Sequence of chain 1.B:
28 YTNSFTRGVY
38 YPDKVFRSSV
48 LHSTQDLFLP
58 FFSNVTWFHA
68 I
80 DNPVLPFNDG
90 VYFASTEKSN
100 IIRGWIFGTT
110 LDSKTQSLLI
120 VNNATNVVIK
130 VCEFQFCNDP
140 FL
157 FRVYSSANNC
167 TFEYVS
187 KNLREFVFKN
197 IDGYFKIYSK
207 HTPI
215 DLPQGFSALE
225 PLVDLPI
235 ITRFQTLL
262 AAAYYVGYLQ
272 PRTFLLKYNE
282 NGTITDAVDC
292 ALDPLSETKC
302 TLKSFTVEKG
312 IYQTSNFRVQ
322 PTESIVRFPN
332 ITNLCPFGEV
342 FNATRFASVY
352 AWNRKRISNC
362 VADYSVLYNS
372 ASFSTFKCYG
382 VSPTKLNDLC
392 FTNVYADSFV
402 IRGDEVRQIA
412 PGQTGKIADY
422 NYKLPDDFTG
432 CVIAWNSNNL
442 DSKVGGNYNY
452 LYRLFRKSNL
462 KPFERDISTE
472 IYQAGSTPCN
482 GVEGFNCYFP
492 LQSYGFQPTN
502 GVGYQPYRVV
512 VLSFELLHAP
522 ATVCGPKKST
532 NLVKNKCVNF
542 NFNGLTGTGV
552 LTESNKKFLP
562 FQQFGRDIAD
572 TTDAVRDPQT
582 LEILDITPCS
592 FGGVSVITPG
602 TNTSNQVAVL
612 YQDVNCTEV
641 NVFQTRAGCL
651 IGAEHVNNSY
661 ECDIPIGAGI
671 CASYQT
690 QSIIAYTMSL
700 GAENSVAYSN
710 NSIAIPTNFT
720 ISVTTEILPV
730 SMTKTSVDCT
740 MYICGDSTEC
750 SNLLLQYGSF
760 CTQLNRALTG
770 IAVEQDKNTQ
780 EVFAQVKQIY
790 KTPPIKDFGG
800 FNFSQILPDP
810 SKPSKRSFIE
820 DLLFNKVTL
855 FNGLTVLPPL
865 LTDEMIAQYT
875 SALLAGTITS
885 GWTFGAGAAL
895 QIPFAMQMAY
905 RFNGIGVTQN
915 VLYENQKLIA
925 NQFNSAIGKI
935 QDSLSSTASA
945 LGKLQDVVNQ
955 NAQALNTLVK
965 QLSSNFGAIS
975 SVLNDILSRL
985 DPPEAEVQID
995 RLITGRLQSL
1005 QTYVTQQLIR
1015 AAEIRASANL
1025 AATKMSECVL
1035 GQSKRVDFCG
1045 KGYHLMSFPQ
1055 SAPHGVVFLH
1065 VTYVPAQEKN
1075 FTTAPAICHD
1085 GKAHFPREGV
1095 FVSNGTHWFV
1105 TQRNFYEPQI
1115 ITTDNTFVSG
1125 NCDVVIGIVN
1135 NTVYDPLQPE

Binding-site contacts:
Ligand atom C4 contacts residue ASN657 of chain 1.B at 4.2 Å.
Ligand atom O7 contacts residue ASN657 of chain 1.B at 2.9 Å (h-bond).
Ligand atom C1 contacts residue ASN657 of chain 1.B at 1.4 Å.
Ligand atom C2 contacts residue ASN657 of chain 1.B at 2.4 Å.
Ligand atom C8 contacts residue ASN657 of chain 1.B at 4.4 Å.
Ligand atom O5 contacts residue ASN657 of chain 1.B at 2.3 Å (h-bond).
Ligand atom C7 contacts residue ASN657 of chain 1.B at 3.1 Å.
Ligand atom C3 contacts residue ASN657 of chain 1.B at 3.8 Å.
Ligand atom C5 contacts residue ASN657 of chain 1.B at 3.6 Å.
Ligand atom N2 contacts residue ASN657 of chain 1.B at 2.9 Å (h-bond).

A small-molecule ligand and the protein it binds are described below.
Small molecule (SMILES): CC(=O)N[C@@H]1[C@@H](O)[C@H](O)[C@@H](CO)O[C@H]1O